Sequence of chain 1.B:
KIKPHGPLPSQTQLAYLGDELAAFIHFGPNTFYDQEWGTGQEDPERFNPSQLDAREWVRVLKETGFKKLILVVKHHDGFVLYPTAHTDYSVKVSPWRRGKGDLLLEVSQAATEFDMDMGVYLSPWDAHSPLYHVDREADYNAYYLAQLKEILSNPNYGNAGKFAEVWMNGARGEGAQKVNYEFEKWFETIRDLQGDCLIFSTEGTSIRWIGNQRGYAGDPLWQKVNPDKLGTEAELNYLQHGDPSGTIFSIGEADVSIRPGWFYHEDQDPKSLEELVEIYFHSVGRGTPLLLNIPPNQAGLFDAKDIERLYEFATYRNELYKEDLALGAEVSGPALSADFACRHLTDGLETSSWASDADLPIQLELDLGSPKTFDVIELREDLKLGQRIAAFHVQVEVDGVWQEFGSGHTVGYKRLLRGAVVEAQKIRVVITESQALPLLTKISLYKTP

The protein below binds the small molecule below.
Small molecule (SMILES): CC(=O)N[C@@H]1[C@@H](O[C@@H]2O[C@@H](C)[C@@H](O)[C@@H](O)[C@@H]2O)[C@H](O[C@@H]2O[C@H](CO)[C@H](O)[C@H](O)[C@H]2O)[C@@H](CO)O[C@@H]1O

Binding-site contacts:
Ligand atom C6 contacts residue ASP257 of chain 1.B at 3.7 Å.
Ligand atom O3 contacts residue THR204 of chain 1.B at 3.7 Å.
Ligand atom O2 contacts residue HIS78 of chain 1.B at 2.7 Å (h-bond).
Ligand atom O4 contacts residue ASN171 of chain 1.B at 2.9 Å (h-bond).
Ligand atom O3 contacts residue GLY172 of chain 1.B at 3.1 Å (h-bond).
Ligand atom C5 contacts residue TRP211 of chain 1.B at 3.5 Å (hydrophobic).
Ligand atom O3 contacts residue TRP39 of chain 1.B at 3.5 Å (h-bond).
Ligand atom O4 contacts residue PHE202 of chain 1.B at 3.6 Å.
Ligand atom C5 contacts residue TRP264 of chain 1.B at 3.7 Å (hydrophobic).
Ligand atom C4 contacts residue HIS28 of chain 1.B at 3.5 Å.
Ligand atom N2 contacts residue TRP39 of chain 1.B at 3.6 Å.
Ligand atom C6 contacts residue TRP264 of chain 1.B at 3.6 Å (hydrophobic).
Ligand atom O2 contacts residue TRP39 of chain 1.B at 2.9 Å (h-bond).
Ligand atom C2 contacts residue ASN171 of chain 1.B at 3.7 Å.
Ligand atom C4 contacts residue TRP264 of chain 1.B at 3.6 Å (hydrophobic).
Ligand atom C8 contacts residue TRP39 of chain 1.B at 3.6 Å (hydrophobic).
Ligand atom O4 contacts residue HIS28 of chain 1.B at 2.7 Å (h-bond).
Ligand atom C6 contacts residue TRP169 of chain 1.B at 3.5 Å (hydrophobic).
Ligand atom C2 contacts residue ALA173 of chain 1.B at 3.6 Å (hydrophobic).
Ligand atom C6 contacts residue TRP211 of chain 1.B at 3.5 Å (hydrophobic).
Ligand atom C5 contacts residue ASN171 of chain 1.B at 3.7 Å.
Ligand atom C1 contacts residue ASN171 of chain 1.B at 3.3 Å.
Ligand atom O5 contacts residue ASN171 of chain 1.B at 2.7 Å (h-bond).
Ligand atom O6 contacts residue TRP211 of chain 1.B at 3.5 Å.
Ligand atom O2 contacts residue ALA173 of chain 1.B at 3.5 Å.
Ligand atom C2 contacts residue ASN171 of chain 1.B at 3.5 Å.
Ligand atom O2 contacts residue GLY172 of chain 1.B at 3.8 Å.
Ligand atom O4 contacts residue TYR123 of chain 1.B at 2.9 Å (h-bond).
Ligand atom C6 contacts residue ASP257 of chain 1.B at 3.4 Å.
Ligand atom C2 contacts residue HIS78 of chain 1.B at 3.3 Å.
Ligand atom O1 contacts residue TRP39 of chain 1.B at 3.2 Å.
Ligand atom O5 contacts residue ASN171 of chain 1.B at 3.7 Å.
Ligand atom O6 contacts residue ASP257 of chain 1.B at 2.6 Å (salt-bridge).
Ligand atom O7 contacts residue GLN215 of chain 1.B at 3.5 Å (h-bond).
Ligand atom O4 contacts residue GLY172 of chain 1.B at 3.2 Å (h-bond).
Ligand atom O6 contacts residue TRP211 of chain 1.B at 3.1 Å (h-bond).
Ligand atom O4 contacts residue ASN171 of chain 1.B at 3.4 Å (h-bond).
Ligand atom O4 contacts residue ALA173 of chain 1.B at 3.4 Å.
Ligand atom O4 contacts residue HIS77 of chain 1.B at 3.2 Å (h-bond).
Ligand atom O3 contacts residue HIS77 of chain 1.B at 2.9 Å (h-bond).